Binding-site contacts:
Ligand atom O16 contacts residue HIS119 of chain 1.A at 3.4 Å (h-bond).
Ligand atom C5 contacts residue PHE130 of chain 1.A at 3.4 Å (hydrophobic).
Ligand atom C4 contacts residue PHE130 of chain 1.A at 3.3 Å (hydrophobic).
Ligand atom C12 contacts residue THR199 of chain 1.A at 3.3 Å.
Ligand atom C2 contacts residue PHE130 of chain 1.A at 3.1 Å (hydrophobic).
Ligand atom C9 contacts residue LEU197 of chain 1.A at 3.9 Å (hydrophobic).
Ligand atom C22 contacts residue VAL134 of chain 1.A at 4.0 Å (hydrophobic).
Ligand atom C10 contacts residue VAL121 of chain 1.A at 3.9 Å (hydrophobic).
Ligand atom O19 contacts residue GLN92 of chain 1.A at 2.9 Å (h-bond).
Ligand atom O16 contacts residue ZN1 of chain 1.B at 3.0 Å.
Ligand atom C8 contacts residue LEU197 of chain 1.A at 3.9 Å (hydrophobic).
Ligand atom N17 contacts residue ZN1 of chain 1.B at 2.0 Å.
Ligand atom CL20 contacts residue PHE130 of chain 1.A at 4.0 Å.
Ligand atom C6 contacts residue PHE130 of chain 1.A at 3.4 Å (hydrophobic).
Ligand atom N17 contacts residue HIS96 of chain 1.A at 3.3 Å (h-bond).
Ligand atom N1 contacts residue PHE130 of chain 1.A at 3.2 Å.
Ligand atom N7 contacts residue PHE130 of chain 1.A at 3.9 Å.
Ligand atom S14 contacts residue HIS119 of chain 1.A at 4.0 Å.
Ligand atom S14 contacts residue ZN1 of chain 1.B at 3.1 Å.
Ligand atom N17 contacts residue THR198 of chain 1.A at 2.8 Å (h-bond).
Ligand atom N17 contacts residue HIS119 of chain 1.A at 3.5 Å (h-bond).
Ligand atom C10 contacts residue HIS94 of chain 1.A at 4.0 Å.
Ligand atom O15 contacts residue LEU197 of chain 1.A at 3.4 Å.
Ligand atom N3 contacts residue PHE130 of chain 1.A at 3.1 Å.
Ligand atom C13 contacts residue THR199 of chain 1.A at 3.2 Å.
Ligand atom C10 contacts residue LEU197 of chain 1.A at 3.9 Å (hydrophobic).
Ligand atom S21 contacts residue PHE130 of chain 1.A at 4.0 Å.
Ligand atom N17 contacts residue HIS94 of chain 1.A at 3.3 Å (h-bond).
Ligand atom C12 contacts residue LEU197 of chain 1.A at 3.9 Å (hydrophobic).
Ligand atom C9 contacts residue GLN92 of chain 1.A at 4.0 Å.
Ligand atom O15 contacts residue THR198 of chain 1.A at 2.9 Å (h-bond).
Ligand atom C13 contacts residue LEU197 of chain 1.A at 3.9 Å (hydrophobic).
Ligand atom C11 contacts residue LEU197 of chain 1.A at 3.9 Å (hydrophobic).
Ligand atom CL20 contacts residue ILE91 of chain 1.A at 3.9 Å.
Ligand atom O16 contacts residue HIS94 of chain 1.A at 3.3 Å.
Ligand atom S14 contacts residue THR198 of chain 1.A at 3.9 Å.
Ligand atom O16 contacts residue VAL121 of chain 1.A at 3.9 Å.
Ligand atom S14 contacts residue HIS94 of chain 1.A at 3.9 Å.
Ligand atom O15 contacts residue TRP208 of chain 1.A at 3.5 Å.
Ligand atom O16 contacts residue VAL142 of chain 1.A at 3.7 Å.

Sequence of chain 1.A:
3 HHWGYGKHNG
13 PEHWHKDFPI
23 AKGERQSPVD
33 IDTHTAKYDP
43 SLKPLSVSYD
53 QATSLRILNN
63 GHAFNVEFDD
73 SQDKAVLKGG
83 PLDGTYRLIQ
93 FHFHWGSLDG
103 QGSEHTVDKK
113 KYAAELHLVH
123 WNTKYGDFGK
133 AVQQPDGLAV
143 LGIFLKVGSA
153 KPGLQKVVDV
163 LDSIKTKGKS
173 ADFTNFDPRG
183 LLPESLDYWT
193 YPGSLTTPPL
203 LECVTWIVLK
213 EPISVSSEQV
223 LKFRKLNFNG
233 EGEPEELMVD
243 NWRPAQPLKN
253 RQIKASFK

The protein below binds the small molecule below.
Small molecule (SMILES): CSc1nc(Cl)c(C=O)c(NCc2ccc(S(N)(=O)=O)cc2)n1